Sequence of chain 1.B:
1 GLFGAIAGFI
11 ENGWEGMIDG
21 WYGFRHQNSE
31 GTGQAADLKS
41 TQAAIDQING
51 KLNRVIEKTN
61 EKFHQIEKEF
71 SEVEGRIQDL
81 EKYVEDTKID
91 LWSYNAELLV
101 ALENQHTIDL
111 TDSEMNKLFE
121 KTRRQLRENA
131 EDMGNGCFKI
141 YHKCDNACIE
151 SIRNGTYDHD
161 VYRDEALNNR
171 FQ

This small molecule binds to this protein.
Small molecule (SMILES): CC(=O)N[C@@H]1[C@@H](O)[C@H](O)[C@@H](CO)O[C@H]1O

Binding-site contacts:
Ligand atom O6 contacts residue ASN154 of chain 1.B at 4.1 Å.
Ligand atom C4 contacts residue ASN154 of chain 1.B at 4.2 Å.
Ligand atom C7 contacts residue ASN154 of chain 1.B at 3.6 Å.
Ligand atom C8 contacts residue ASN154 of chain 1.B at 3.9 Å.
Ligand atom C1 contacts residue ASN154 of chain 1.B at 1.4 Å.
Ligand atom O5 contacts residue THR156 of chain 1.B at 4.2 Å.
Ligand atom O7 contacts residue GLU150 of chain 1.B at 3.4 Å (salt-bridge).
Ligand atom C7 contacts residue GLU150 of chain 1.B at 3.7 Å.
Ligand atom C3 contacts residue ASN154 of chain 1.B at 3.8 Å.
Ligand atom N2 contacts residue ASN154 of chain 1.B at 2.9 Å (h-bond).
Ligand atom C2 contacts residue GLU150 of chain 1.B at 4.5 Å.
Ligand atom O6 contacts residue THR156 of chain 1.B at 3.5 Å.
Ligand atom C2 contacts residue ASN154 of chain 1.B at 2.5 Å.
Ligand atom C5 contacts residue ASN154 of chain 1.B at 3.7 Å.
Ligand atom O5 contacts residue ASN154 of chain 1.B at 2.4 Å (h-bond).
Ligand atom N2 contacts residue GLU150 of chain 1.B at 3.5 Å (salt-bridge).
Ligand atom O7 contacts residue ASN154 of chain 1.B at 4.5 Å.